Sequence of chain 4.A:
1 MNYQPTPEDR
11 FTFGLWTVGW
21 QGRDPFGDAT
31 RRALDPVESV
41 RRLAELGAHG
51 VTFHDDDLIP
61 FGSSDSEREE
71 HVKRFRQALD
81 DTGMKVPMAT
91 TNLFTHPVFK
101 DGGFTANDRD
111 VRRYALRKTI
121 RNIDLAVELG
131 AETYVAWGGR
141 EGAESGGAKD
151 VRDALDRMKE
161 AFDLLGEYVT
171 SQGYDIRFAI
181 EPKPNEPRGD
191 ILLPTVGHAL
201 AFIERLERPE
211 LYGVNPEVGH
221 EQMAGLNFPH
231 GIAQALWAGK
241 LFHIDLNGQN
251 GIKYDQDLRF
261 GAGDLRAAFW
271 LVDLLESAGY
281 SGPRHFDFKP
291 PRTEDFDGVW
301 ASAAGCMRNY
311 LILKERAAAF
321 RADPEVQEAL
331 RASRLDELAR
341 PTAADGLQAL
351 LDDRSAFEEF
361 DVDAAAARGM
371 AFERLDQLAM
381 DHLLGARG

Binding-site contacts:
Ligand atom O3 contacts residue ASP287 of chain 4.A at 2.8 Å (salt-bridge).
Ligand atom C2 contacts residue ASP287 of chain 4.A at 3.6 Å.
Ligand atom C5 contacts residue ASP287 of chain 4.A at 3.5 Å.
Ligand atom O3 contacts residue GLU217 of chain 4.A at 3.1 Å (salt-bridge).
Ligand atom C5 contacts residue HIS54 of chain 4.A at 4.0 Å.
Ligand atom O3 contacts residue MG1 of chain 4.B at 2.1 Å.
Ligand atom O3 contacts residue HIS220 of chain 4.A at 3.7 Å.
Ligand atom O2 contacts residue ASP245 of chain 4.A at 3.0 Å (salt-bridge).
Ligand atom C3 contacts residue GLU181 of chain 4.A at 3.2 Å.
Ligand atom O5 contacts residue ASP287 of chain 4.A at 3.6 Å.
Ligand atom C2 contacts residue TRP16 of chain 4.A at 4.2 Å (hydrophobic).
Ligand atom O3 contacts residue GLU181 of chain 4.A at 2.4 Å (salt-bridge).
Ligand atom C4 contacts residue TRP137 of chain 4.A at 3.7 Å (hydrophobic).
Ligand atom C2 contacts residue GLU181 of chain 4.A at 3.6 Å.
Ligand atom C1 contacts residue TRP137 of chain 4.A at 3.8 Å (hydrophobic).
Ligand atom O1 contacts residue TRP137 of chain 4.A at 3.8 Å.
Ligand atom O2 contacts residue MG1 of chain 4.B at 2.1 Å.
Ligand atom O2 contacts residue ASP287 of chain 4.A at 3.0 Å (salt-bridge).
Ligand atom C4 contacts residue ASP287 of chain 4.A at 4.1 Å.
Ligand atom C2 contacts residue HIS54 of chain 4.A at 4.1 Å.
Ligand atom O4 contacts residue PHE26 of chain 2.A at 3.5 Å.
Ligand atom O1 contacts residue PHE94 of chain 4.A at 3.8 Å.
Ligand atom O2 contacts residue GLU181 of chain 4.A at 2.7 Å (salt-bridge).
Ligand atom O5 contacts residue TRP16 of chain 4.A at 3.2 Å.
Ligand atom O5 contacts residue HIS54 of chain 4.A at 3.4 Å.
Ligand atom C5 contacts residue TRP16 of chain 4.A at 3.2 Å (hydrophobic).
Ligand atom O5 contacts residue MG1 of chain 4.B at 3.9 Å.
Ligand atom O3 contacts residue ASP245 of chain 4.A at 4.2 Å.
Ligand atom C3 contacts residue MG1 of chain 4.B at 3.0 Å.
Ligand atom C1 contacts residue GLU181 of chain 4.A at 3.7 Å.
Ligand atom O4 contacts residue ASP287 of chain 4.A at 4.1 Å.
Ligand atom O2 contacts residue GLU217 of chain 4.A at 4.1 Å.
Ligand atom C2 contacts residue MG1 of chain 4.B at 3.1 Å.
Ligand atom C5 contacts residue MG1 of chain 4.B at 4.2 Å.
Ligand atom C3 contacts residue ASP287 of chain 4.A at 3.6 Å.
Ligand atom C1 contacts residue HIS54 of chain 4.A at 3.5 Å.
Ligand atom C3 contacts residue TRP137 of chain 4.A at 3.9 Å (hydrophobic).
Ligand atom O4 contacts residue TRP137 of chain 4.A at 4.0 Å.
Ligand atom O2 contacts residue TRP16 of chain 4.A at 4.1 Å.
Ligand atom O1 contacts residue HIS54 of chain 4.A at 2.6 Å (h-bond).

The protein below binds the small molecule below.
Small molecule (SMILES): OC[C@@]1(O)OC[C@H](O)[C@@H]1O

Sequence of chain 2.A:
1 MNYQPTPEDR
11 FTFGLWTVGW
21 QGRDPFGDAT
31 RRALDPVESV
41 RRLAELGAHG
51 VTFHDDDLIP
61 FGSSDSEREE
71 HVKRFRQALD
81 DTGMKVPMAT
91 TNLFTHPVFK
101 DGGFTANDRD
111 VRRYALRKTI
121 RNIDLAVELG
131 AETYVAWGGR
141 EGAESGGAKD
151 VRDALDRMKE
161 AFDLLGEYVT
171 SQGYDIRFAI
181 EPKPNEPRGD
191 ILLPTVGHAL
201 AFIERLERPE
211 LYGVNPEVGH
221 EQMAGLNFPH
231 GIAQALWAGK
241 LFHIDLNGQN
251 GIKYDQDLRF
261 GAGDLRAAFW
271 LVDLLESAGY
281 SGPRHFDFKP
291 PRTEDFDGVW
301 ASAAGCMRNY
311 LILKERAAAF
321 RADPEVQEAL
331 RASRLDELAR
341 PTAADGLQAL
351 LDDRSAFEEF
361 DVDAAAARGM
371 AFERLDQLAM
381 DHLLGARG